Binding-site contacts:
Ligand atom O3 contacts residue ILE224 of chain 2.A at 3.5 Å.
Ligand atom C4 contacts residue ASN47 of chain 2.A at 4.0 Å.
Ligand atom C2 contacts residue CYS43 of chain 2.A at 1.8 Å (hydrophobic).
Ligand atom C9 contacts residue VAL5 of chain 2.B at 4.3 Å (hydrophobic).
Ligand atom C20 contacts residue ASN47 of chain 2.A at 3.3 Å.
Ligand atom C10 contacts residue VAL5 of chain 2.B at 4.3 Å (hydrophobic).
Ligand atom C1 contacts residue ILE173 of chain 2.A at 4.1 Å (hydrophobic).
Ligand atom N1 contacts residue CYS43 of chain 2.A at 3.7 Å.
Ligand atom C17 contacts residue VAL5 of chain 2.B at 4.2 Å (hydrophobic).
Ligand atom N1 contacts residue ASN47 of chain 2.A at 2.7 Å (h-bond).
Ligand atom C19 contacts residue ASN47 of chain 2.A at 4.3 Å.
Ligand atom CL2 contacts residue LYS127 of chain 2.A at 3.5 Å.
Ligand atom C3 contacts residue ASN47 of chain 2.A at 3.5 Å.
Ligand atom C5 contacts residue PRO172 of chain 2.A at 3.7 Å (hydrophobic).
Ligand atom N1 contacts residue ILE173 of chain 2.A at 4.4 Å.
Ligand atom C14 contacts residue ILE224 of chain 2.A at 3.6 Å (hydrophobic).
Ligand atom N1 contacts residue PHE124 of chain 2.A at 3.9 Å.
Ligand atom C12 contacts residue VAL5 of chain 2.B at 4.1 Å (hydrophobic).
Ligand atom C1 contacts residue CYS43 of chain 2.A at 2.7 Å (hydrophobic).
Ligand atom C3 contacts residue ILE173 of chain 2.A at 3.8 Å (hydrophobic).
Ligand atom CL2 contacts residue PHE124 of chain 2.A at 4.0 Å.
Ligand atom O1 contacts residue ILE173 of chain 2.A at 3.6 Å.
Ligand atom C11 contacts residue VAL5 of chain 2.B at 3.7 Å (hydrophobic).
Ligand atom C17 contacts residue LEU223 of chain 2.A at 3.5 Å (hydrophobic).
Ligand atom C14 contacts residue PRO172 of chain 2.A at 3.4 Å (hydrophobic).
Ligand atom C13 contacts residue PRO172 of chain 2.A at 3.5 Å (hydrophobic).
Ligand atom C1 contacts residue ASN47 of chain 2.A at 3.6 Å.
Ligand atom C2 contacts residue ARG46 of chain 2.A at 3.9 Å.
Ligand atom C17 contacts residue ILE224 of chain 2.A at 4.3 Å (hydrophobic).
Ligand atom C14 contacts residue VAL5 of chain 2.B at 4.0 Å (hydrophobic).
Ligand atom C9 contacts residue ILE224 of chain 2.A at 4.0 Å (hydrophobic).
Ligand atom C3 contacts residue PHE124 of chain 2.A at 4.3 Å (hydrophobic).
Ligand atom C2 contacts residue ASN47 of chain 2.A at 3.7 Å.
Ligand atom C13 contacts residue VAL5 of chain 2.B at 3.9 Å (hydrophobic).
Ligand atom C16 contacts residue ILE224 of chain 2.A at 3.9 Å (hydrophobic).
Ligand atom C6 contacts residue PRO172 of chain 2.A at 3.9 Å (hydrophobic).
Ligand atom C13 contacts residue ILE173 of chain 2.A at 4.2 Å (hydrophobic).
Ligand atom O1 contacts residue CYS43 of chain 2.A at 3.1 Å (h-bond).
Ligand atom C16 contacts residue LEU223 of chain 2.A at 3.2 Å (hydrophobic).
Ligand atom C13 contacts residue GLY176 of chain 2.A at 4.2 Å.

The small molecule below binds the protein below.
Small molecule (SMILES): O=C(CCl)NCC1CCN(C(=O)C2(Oc3ccc(Cl)cc3)CCCC2)CC1

Sequence of chain 2.A:
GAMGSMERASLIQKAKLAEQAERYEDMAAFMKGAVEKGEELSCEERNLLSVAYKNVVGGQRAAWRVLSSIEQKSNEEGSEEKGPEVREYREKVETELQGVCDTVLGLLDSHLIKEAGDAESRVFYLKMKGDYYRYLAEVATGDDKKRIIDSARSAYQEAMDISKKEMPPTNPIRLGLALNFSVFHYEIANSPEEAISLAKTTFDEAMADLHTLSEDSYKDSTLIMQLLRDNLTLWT

Sequence of chain 2.B:
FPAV